Sequence of chain 1.A:
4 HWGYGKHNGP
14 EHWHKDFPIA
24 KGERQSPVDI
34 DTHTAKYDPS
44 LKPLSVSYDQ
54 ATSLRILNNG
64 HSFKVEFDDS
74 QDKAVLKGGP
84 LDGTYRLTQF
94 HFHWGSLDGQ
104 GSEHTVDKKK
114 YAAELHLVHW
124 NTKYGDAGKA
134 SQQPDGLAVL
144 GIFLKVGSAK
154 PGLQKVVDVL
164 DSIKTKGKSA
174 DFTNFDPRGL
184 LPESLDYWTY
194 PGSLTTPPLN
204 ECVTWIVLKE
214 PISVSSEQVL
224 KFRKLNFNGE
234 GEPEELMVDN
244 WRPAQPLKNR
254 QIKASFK

The small molecule below binds the protein below.
Small molecule (SMILES): NS(=O)(=O)c1c(F)c(F)c(S(=O)(=O)CCO)c(N[C@H]2CCc3ccccc32)c1F

Binding-site contacts:
Ligand atom C5 contacts residue HIS94 of chain 1.A at 3.4 Å.
Ligand atom C18 contacts residue THR199 of chain 1.A at 3.7 Å.
Ligand atom C29 contacts residue SER134 of chain 1.A at 3.6 Å.
Ligand atom O16 contacts residue LYS67 of chain 1.A at 3.1 Å (salt-bridge).
Ligand atom C7 contacts residue THR199 of chain 1.A at 3.4 Å.
Ligand atom C28 contacts residue ALA130 of chain 1.A at 3.5 Å (hydrophobic).
Ligand atom F12 contacts residue THR199 of chain 1.A at 3.6 Å.
Ligand atom O2 contacts residue THR198 of chain 1.A at 2.9 Å (h-bond).
Ligand atom N4 contacts residue HIS94 of chain 1.A at 3.3 Å (h-bond).
Ligand atom C5 contacts residue ZN1 of chain 1.B at 3.7 Å.
Ligand atom N4 contacts residue HIS96 of chain 1.A at 3.4 Å (h-bond).
Ligand atom N20 contacts residue GLN92 of chain 1.A at 3.7 Å.
Ligand atom N4 contacts residue ZN1 of chain 1.B at 1.9 Å.
Ligand atom F11 contacts residue HIS96 of chain 1.A at 3.2 Å.
Ligand atom F11 contacts residue THR199 of chain 1.A at 3.2 Å.
Ligand atom C6 contacts residue ZN1 of chain 1.B at 3.6 Å.
Ligand atom F11 contacts residue HIS94 of chain 1.A at 3.1 Å.
Ligand atom C28 contacts residue SER134 of chain 1.A at 3.8 Å.
Ligand atom O3 contacts residue HIS94 of chain 1.A at 3.1 Å.
Ligand atom N4 contacts residue THR198 of chain 1.A at 2.8 Å (h-bond).
Ligand atom C5 contacts residue THR199 of chain 1.A at 3.7 Å.
Ligand atom C8 contacts residue THR199 of chain 1.A at 3.7 Å.
Ligand atom O3 contacts residue VAL121 of chain 1.A at 3.6 Å.
Ligand atom S1 contacts residue ZN1 of chain 1.B at 3.1 Å.
Ligand atom N4 contacts residue HIS119 of chain 1.A at 3.2 Å (h-bond).
Ligand atom S1 contacts residue HIS94 of chain 1.A at 3.7 Å.
Ligand atom F13 contacts residue LEU197 of chain 1.A at 3.4 Å.
Ligand atom C9 contacts residue GLN92 of chain 1.A at 3.7 Å.
Ligand atom O2 contacts residue LEU197 of chain 1.A at 3.2 Å.
Ligand atom O15 contacts residue ASN62 of chain 1.A at 2.9 Å (h-bond).
Ligand atom O19 contacts residue THR199 of chain 1.A at 2.5 Å (h-bond).
Ligand atom O15 contacts residue LYS67 of chain 1.A at 3.2 Å.
Ligand atom O19 contacts residue PRO200 of chain 1.A at 2.6 Å (h-bond).
Ligand atom C27 contacts residue LEU140 of chain 1.A at 3.6 Å (hydrophobic).
Ligand atom F11 contacts residue ZN1 of chain 1.B at 2.9 Å.
Ligand atom C18 contacts residue PRO200 of chain 1.A at 3.4 Å (hydrophobic).
Ligand atom O3 contacts residue ZN1 of chain 1.B at 3.3 Å.
Ligand atom C6 contacts residue HIS94 of chain 1.A at 3.3 Å.
Ligand atom C6 contacts residue THR199 of chain 1.A at 3.3 Å.
Ligand atom C24 contacts residue LEU197 of chain 1.A at 3.9 Å (hydrophobic).